Sequence of chain 1.C:
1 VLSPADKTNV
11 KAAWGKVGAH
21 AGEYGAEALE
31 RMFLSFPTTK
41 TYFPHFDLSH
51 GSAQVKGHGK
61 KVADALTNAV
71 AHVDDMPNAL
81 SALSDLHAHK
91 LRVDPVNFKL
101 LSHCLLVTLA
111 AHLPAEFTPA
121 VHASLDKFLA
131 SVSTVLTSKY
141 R

The small molecule below binds the protein below.
Small molecule (SMILES): O=Cc1ccc(CO)o1

Binding-site contacts:
Ligand atom C7 contacts residue THR134 of chain 1.A at 3.5 Å.
Ligand atom C1 contacts residue VAL1 of chain 1.A at 1.4 Å (hydrophobic).
Ligand atom O8 contacts residue THR134 of chain 1.C at 4.0 Å.
Ligand atom C6 contacts residue SER131 of chain 1.A at 4.2 Å.
Ligand atom C2 contacts residue LYS127 of chain 1.A at 4.3 Å.
Ligand atom C2 contacts residue SER138 of chain 1.C at 3.7 Å.
Ligand atom C6 contacts residue VAL1 of chain 1.A at 3.5 Å (hydrophobic).
Ligand atom C4 contacts residue ALA130 of chain 1.A at 4.0 Å (hydrophobic).
Ligand atom C1 contacts residue SER138 of chain 1.C at 3.8 Å.
Ligand atom C7 contacts residue SER131 of chain 1.A at 4.2 Å.
Ligand atom O3 contacts residue VAL1 of chain 1.A at 3.2 Å (h-bond).
Ligand atom C1 contacts residue LEU2 of chain 1.A at 3.5 Å (hydrophobic).
Ligand atom C5 contacts residue LYS127 of chain 1.A at 4.4 Å.
Ligand atom C6 contacts residue LYS127 of chain 1.A at 4.0 Å.
Ligand atom C4 contacts residue THR134 of chain 1.C at 3.7 Å.
Ligand atom O3 contacts residue SER131 of chain 1.A at 3.1 Å (h-bond).
Ligand atom C6 contacts residue SER138 of chain 1.C at 3.6 Å.
Ligand atom C7 contacts residue THR134 of chain 1.C at 3.9 Å.
Ligand atom C5 contacts residue THR134 of chain 1.C at 4.4 Å.
Ligand atom O8 contacts residue THR134 of chain 1.A at 2.6 Å (h-bond).
Ligand atom C4 contacts residue VAL1 of chain 1.A at 4.3 Å (hydrophobic).
Ligand atom C7 contacts residue ALA130 of chain 1.A at 3.8 Å (hydrophobic).
Ligand atom C2 contacts residue SER131 of chain 1.A at 3.4 Å.
Ligand atom C2 contacts residue VAL1 of chain 1.A at 2.5 Å (hydrophobic).
Ligand atom O3 contacts residue THR134 of chain 1.C at 3.5 Å.
Ligand atom C5 contacts residue SER138 of chain 1.C at 4.4 Å.
Ligand atom O8 contacts residue SER131 of chain 1.A at 3.8 Å.
Ligand atom C1 contacts residue SER131 of chain 1.A at 3.4 Å.
Ligand atom C4 contacts residue SER131 of chain 1.A at 3.9 Å.
Ligand atom C1 contacts residue LYS127 of chain 1.A at 4.2 Å.
Ligand atom O8 contacts residue ALA130 of chain 1.A at 3.5 Å (h-bond).
Ligand atom C2 contacts residue THR134 of chain 1.C at 4.1 Å.
Ligand atom C5 contacts residue ALA130 of chain 1.A at 3.8 Å (hydrophobic).

Sequence of chain 1.A:
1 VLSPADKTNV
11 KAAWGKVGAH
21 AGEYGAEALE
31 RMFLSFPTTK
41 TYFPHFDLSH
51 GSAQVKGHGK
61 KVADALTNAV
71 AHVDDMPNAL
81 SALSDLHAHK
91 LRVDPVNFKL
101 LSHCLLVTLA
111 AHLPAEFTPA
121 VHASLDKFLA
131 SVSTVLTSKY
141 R